Binding-site contacts:
Ligand atom C16 contacts residue MET165 of chain 1.A at 3.7 Å (hydrophobic).
Ligand atom C16 contacts residue HIS41 of chain 1.A at 3.7 Å.
Ligand atom N1 contacts residue CYS145 of chain 1.A at 3.7 Å.
Ligand atom C4 contacts residue ASN142 of chain 1.A at 3.9 Å.
Ligand atom C9 contacts residue LEU141 of chain 1.A at 3.8 Å (hydrophobic).
Ligand atom CL1 contacts residue ASP187 of chain 1.A at 3.7 Å.
Ligand atom C10 contacts residue ASN142 of chain 1.A at 4.0 Å.
Ligand atom CL contacts residue MET49 of chain 1.A at 2.9 Å.
Ligand atom C1 contacts residue GLN189 of chain 1.A at 3.4 Å.
Ligand atom C9 contacts residue HIS163 of chain 1.A at 3.9 Å.
Ligand atom C2 contacts residue GLN189 of chain 1.A at 3.8 Å.
Ligand atom N2 contacts residue HIS172 of chain 1.A at 3.9 Å.
Ligand atom C10 contacts residue GLU166 of chain 1.A at 3.5 Å.
Ligand atom C8 contacts residue HIS163 of chain 1.A at 3.1 Å.
Ligand atom N2 contacts residue GLU166 of chain 1.A at 3.9 Å.
Ligand atom CL contacts residue GLN189 of chain 1.A at 3.2 Å.
Ligand atom C9 contacts residue GLU166 of chain 1.A at 3.3 Å.
Ligand atom CL1 contacts residue MET49 of chain 1.A at 4.0 Å.
Ligand atom CL1 contacts residue HIS164 of chain 1.A at 3.8 Å.
Ligand atom C10 contacts residue PHE140 of chain 1.A at 3.8 Å (hydrophobic).
Ligand atom O contacts residue GLU166 of chain 1.A at 3.2 Å (salt-bridge).
Ligand atom N2 contacts residue SER144 of chain 1.A at 3.5 Å (h-bond).
Ligand atom CL contacts residue ARG188 of chain 1.A at 3.0 Å.
Ligand atom CL1 contacts residue MET165 of chain 1.A at 3.8 Å.
Ligand atom C17 contacts residue MET165 of chain 1.A at 3.6 Å (hydrophobic).
Ligand atom C contacts residue MET49 of chain 1.A at 3.4 Å (hydrophobic).
Ligand atom C16 contacts residue HIS164 of chain 1.A at 3.4 Å.
Ligand atom C12 contacts residue ASN142 of chain 1.A at 3.8 Å.
Ligand atom N contacts residue GLN189 of chain 1.A at 3.4 Å (h-bond).
Ligand atom C8 contacts residue SER144 of chain 1.A at 3.8 Å.
Ligand atom C9 contacts residue PHE140 of chain 1.A at 3.4 Å (hydrophobic).
Ligand atom C9 contacts residue HIS172 of chain 1.A at 4.0 Å.
Ligand atom N2 contacts residue PHE140 of chain 1.A at 3.5 Å.
Ligand atom CL1 contacts residue HIS41 of chain 1.A at 3.1 Å.
Ligand atom C17 contacts residue MET49 of chain 1.A at 3.8 Å (hydrophobic).
Ligand atom N2 contacts residue HIS163 of chain 1.A at 2.7 Å (h-bond).
Ligand atom CL contacts residue ASP187 of chain 1.A at 3.7 Å.
Ligand atom N1 contacts residue ASN142 of chain 1.A at 3.9 Å.
Ligand atom C10 contacts residue LEU141 of chain 1.A at 3.7 Å (hydrophobic).
Ligand atom O contacts residue MET165 of chain 1.A at 3.6 Å.

Sequence of chain 1.A:
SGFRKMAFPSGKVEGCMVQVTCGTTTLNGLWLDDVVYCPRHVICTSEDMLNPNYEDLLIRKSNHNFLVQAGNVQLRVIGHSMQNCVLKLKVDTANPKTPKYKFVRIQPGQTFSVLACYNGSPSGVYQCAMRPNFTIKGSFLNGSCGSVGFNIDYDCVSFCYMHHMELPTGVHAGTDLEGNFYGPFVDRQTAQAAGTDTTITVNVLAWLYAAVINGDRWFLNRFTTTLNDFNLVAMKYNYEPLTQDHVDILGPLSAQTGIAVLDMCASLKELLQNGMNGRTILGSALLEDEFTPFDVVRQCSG

The protein below binds the small molecule below.
Small molecule (SMILES): O=C(Nc1cnccc1C1CC1)[C@@H]1CCNc2cc(Cl)c(Cl)cc21